This small molecule binds to this protein.
Small molecule (SMILES): CCCCCCCCCCCCOS(=O)(=O)O

Sequence of chain 1.A:
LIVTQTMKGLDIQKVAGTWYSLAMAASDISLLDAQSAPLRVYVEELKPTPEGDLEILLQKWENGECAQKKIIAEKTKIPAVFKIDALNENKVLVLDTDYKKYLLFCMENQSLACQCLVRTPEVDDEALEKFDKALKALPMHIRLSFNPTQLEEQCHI

Binding-site contacts:
Ligand atom C8 contacts residue PHE105 of chain 1.A at 3.9 Å (hydrophobic).
Ligand atom C4 contacts residue LEU54 of chain 1.A at 3.9 Å (hydrophobic).
Ligand atom C5 contacts residue ILE56 of chain 1.A at 4.0 Å (hydrophobic).
Ligand atom C3 contacts residue LEU46 of chain 1.A at 4.3 Å (hydrophobic).
Ligand atom C12 contacts residue ILE71 of chain 1.A at 4.4 Å (hydrophobic).
Ligand atom C6 contacts residue PHE105 of chain 1.A at 3.3 Å (hydrophobic).
Ligand atom C7 contacts residue ILE56 of chain 1.A at 3.6 Å (hydrophobic).
Ligand atom C7 contacts residue PHE105 of chain 1.A at 4.0 Å (hydrophobic).
Ligand atom C10 contacts residue MET107 of chain 1.A at 3.3 Å (hydrophobic).
Ligand atom C2 contacts residue LEU103 of chain 1.A at 4.2 Å (hydrophobic).
Ligand atom C10 contacts residue ILE84 of chain 1.A at 3.9 Å (hydrophobic).
Ligand atom C4 contacts residue LEU46 of chain 1.A at 3.8 Å (hydrophobic).
Ligand atom O3S contacts residue LYS60 of chain 1.A at 3.3 Å.
Ligand atom C2 contacts residue VAL94 of chain 1.A at 3.6 Å (hydrophobic).
Ligand atom C4 contacts residue VAL92 of chain 1.A at 4.3 Å (hydrophobic).
Ligand atom O2S contacts residue ILE71 of chain 1.A at 4.3 Å.
Ligand atom C9 contacts residue ILE71 of chain 1.A at 3.6 Å (hydrophobic).
Ligand atom C3 contacts residue LEU103 of chain 1.A at 4.1 Å (hydrophobic).
Ligand atom C10 contacts residue ILE71 of chain 1.A at 3.8 Å (hydrophobic).
Ligand atom C11 contacts residue MET107 of chain 1.A at 4.1 Å (hydrophobic).
Ligand atom O3S contacts residue VAL41 of chain 1.A at 4.2 Å.
Ligand atom C5 contacts residue PHE105 of chain 1.A at 3.9 Å (hydrophobic).
Ligand atom C4 contacts residue ILE56 of chain 1.A at 4.4 Å (hydrophobic).
Ligand atom C11 contacts residue VAL41 of chain 1.A at 4.3 Å (hydrophobic).
Ligand atom C2 contacts residue LEU54 of chain 1.A at 3.7 Å (hydrophobic).
Ligand atom C11 contacts residue ILE71 of chain 1.A at 3.7 Å (hydrophobic).
Ligand atom C9 contacts residue MET107 of chain 1.A at 3.9 Å (hydrophobic).
Ligand atom C8 contacts residue MET107 of chain 1.A at 3.8 Å (hydrophobic).
Ligand atom C3 contacts residue VAL92 of chain 1.A at 4.3 Å (hydrophobic).
Ligand atom C3 contacts residue PHE105 of chain 1.A at 3.8 Å (hydrophobic).
Ligand atom C8 contacts residue VAL92 of chain 1.A at 4.3 Å (hydrophobic).
Ligand atom O3S contacts residue LYS69 of chain 1.A at 3.9 Å.
Ligand atom C2 contacts residue LEU46 of chain 1.A at 4.0 Å (hydrophobic).
Ligand atom C5 contacts residue VAL92 of chain 1.A at 3.7 Å (hydrophobic).
Ligand atom O4 contacts residue ILE71 of chain 1.A at 3.5 Å.
Ligand atom C6 contacts residue VAL43 of chain 1.A at 4.2 Å (hydrophobic).
Ligand atom C8 contacts residue ILE56 of chain 1.A at 4.1 Å (hydrophobic).
Ligand atom C6 contacts residue ILE56 of chain 1.A at 4.2 Å (hydrophobic).
Ligand atom O2S contacts residue VAL41 of chain 1.A at 4.3 Å.
Ligand atom O4 contacts residue LYS69 of chain 1.A at 3.7 Å.